Sequence of chain 2.A:
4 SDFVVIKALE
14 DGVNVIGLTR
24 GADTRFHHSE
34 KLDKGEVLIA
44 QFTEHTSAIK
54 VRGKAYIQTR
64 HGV

Binding-site contacts:
Ligand atom CB contacts residue THR27 of chain 3.C at 3.5 Å.
Ligand atom O contacts residue THR46 of chain 2.A at 3.6 Å.
Ligand atom O contacts residue SER50 of chain 3.C at 2.9 Å (h-bond).
Ligand atom O contacts residue GLY24 of chain 3.C at 3.0 Å (h-bond).
Ligand atom C contacts residue GLY24 of chain 3.C at 3.4 Å.
Ligand atom N contacts residue THR22 of chain 3.C at 2.8 Å (h-bond).
Ligand atom N contacts residue THR27 of chain 3.C at 2.8 Å (h-bond).
Ligand atom OXT contacts residue THR49 of chain 2.A at 2.8 Å (h-bond).
Ligand atom O contacts residue ARG23 of chain 3.C at 3.5 Å.
Ligand atom NE1 contacts residue GLN44 of chain 2.A at 2.9 Å (h-bond).
Ligand atom N contacts residue ASP26 of chain 3.C at 3.0 Å (salt-bridge).
Ligand atom CD1 contacts residue GLN44 of chain 2.A at 3.6 Å.
Ligand atom CD2 contacts residue THR49 of chain 2.A at 4.0 Å.
Ligand atom CE2 contacts residue ALA43 of chain 2.A at 4.0 Å (hydrophobic).
Ligand atom CE3 contacts residue HIS31 of chain 2.A at 3.9 Å.
Ligand atom CH2 contacts residue GLY20 of chain 2.A at 3.5 Å.
Ligand atom OXT contacts residue THR46 of chain 2.A at 2.5 Å (h-bond).
Ligand atom CB contacts residue SER50 of chain 3.C at 3.4 Å.
Ligand atom CB contacts residue THR22 of chain 3.C at 3.7 Å.
Ligand atom CZ2 contacts residue ALA43 of chain 2.A at 3.9 Å (hydrophobic).
Ligand atom CZ2 contacts residue ILE52 of chain 2.A at 3.9 Å (hydrophobic).
Ligand atom CG contacts residue SER50 of chain 3.C at 3.9 Å.
Ligand atom CE3 contacts residue HIS30 of chain 2.A at 4.0 Å.
Ligand atom O contacts residue THR22 of chain 3.C at 4.0 Å.
Ligand atom CD1 contacts residue SER50 of chain 3.C at 3.6 Å.
Ligand atom CD1 contacts residue THR46 of chain 2.A at 3.9 Å.
Ligand atom CA contacts residue GLY24 of chain 3.C at 3.5 Å.
Ligand atom N contacts residue GLY24 of chain 3.C at 2.7 Å (h-bond).
Ligand atom CZ2 contacts residue THR49 of chain 2.A at 4.0 Å.
Ligand atom CA contacts residue THR22 of chain 3.C at 3.8 Å.
Ligand atom NE1 contacts residue ALA43 of chain 2.A at 3.8 Å.
Ligand atom C contacts residue THR49 of chain 2.A at 3.9 Å.
Ligand atom C contacts residue THR46 of chain 2.A at 3.5 Å.
Ligand atom CE2 contacts residue GLN44 of chain 2.A at 4.0 Å.
Ligand atom OXT contacts residue HIS48 of chain 2.A at 3.8 Å.
Ligand atom CZ3 contacts residue HIS31 of chain 2.A at 4.0 Å.
Ligand atom C contacts residue SER50 of chain 3.C at 3.6 Å.
Ligand atom CA contacts residue SER50 of chain 3.C at 4.0 Å.
Ligand atom CZ3 contacts residue GLY20 of chain 2.A at 3.6 Å.
Ligand atom CA contacts residue THR27 of chain 3.C at 3.2 Å.

Sequence of chain 3.C:
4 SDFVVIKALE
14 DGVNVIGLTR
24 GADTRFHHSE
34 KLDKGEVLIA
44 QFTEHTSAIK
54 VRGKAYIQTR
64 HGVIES

A small-molecule ligand and the protein it binds are described below.
Small molecule (SMILES): N[C@@H](Cc1c[nH]c2ccccc12)C(=O)O